Binding-site contacts:
Ligand atom N contacts residue NAD1 of chain 2.G at 3.0 Å (h-bond).
Ligand atom C9 contacts residue GLN100 of chain 2.A at 3.8 Å.
Ligand atom N1 contacts residue GLY96 of chain 2.A at 3.7 Å.
Ligand atom N3 contacts residue MET103 of chain 2.A at 3.5 Å (h-bond).
Ligand atom F contacts residue GLY104 of chain 2.A at 3.0 Å.
Ligand atom N1 contacts residue PHE97 of chain 2.A at 3.5 Å.
Ligand atom N5 contacts residue MET103 of chain 2.A at 3.7 Å.
Ligand atom C15 contacts residue TYR158 of chain 2.A at 3.4 Å (hydrophobic).
Ligand atom C16 contacts residue MET103 of chain 2.A at 3.8 Å (hydrophobic).
Ligand atom C9 contacts residue MET98 of chain 2.A at 3.8 Å (hydrophobic).
Ligand atom F1 contacts residue ALA198 of chain 2.A at 3.3 Å.
Ligand atom C8 contacts residue MET103 of chain 2.A at 3.6 Å (hydrophobic).
Ligand atom S1 contacts residue ALA198 of chain 2.A at 3.6 Å.
Ligand atom N3 contacts residue MET98 of chain 2.A at 2.8 Å (h-bond).
Ligand atom N2 contacts residue MET161 of chain 2.A at 3.6 Å.
Ligand atom N2 contacts residue PHE97 of chain 2.A at 3.5 Å.
Ligand atom C14 contacts residue MET103 of chain 2.A at 3.5 Å (hydrophobic).
Ligand atom C17 contacts residue ILE202 of chain 2.A at 3.5 Å (hydrophobic).
Ligand atom C13 contacts residue ILE202 of chain 2.A at 3.7 Å (hydrophobic).
Ligand atom C5 contacts residue GLY96 of chain 2.A at 3.7 Å.
Ligand atom C9 contacts residue MET103 of chain 2.A at 3.3 Å (hydrophobic).
Ligand atom F contacts residue LEU207 of chain 2.A at 3.6 Å.
Ligand atom C15 contacts residue MET103 of chain 2.A at 3.6 Å (hydrophobic).
Ligand atom F contacts residue ILE202 of chain 2.A at 3.3 Å.
Ligand atom C14 contacts residue MET199 of chain 2.A at 3.3 Å (hydrophobic).
Ligand atom C2 contacts residue NAD1 of chain 2.G at 3.5 Å.
Ligand atom N1 contacts residue MET161 of chain 2.A at 3.4 Å.
Ligand atom C7 contacts residue MET103 of chain 2.A at 3.6 Å (hydrophobic).
Ligand atom C8 contacts residue MET98 of chain 2.A at 3.6 Å (hydrophobic).
Ligand atom N2 contacts residue MET98 of chain 2.A at 3.0 Å (h-bond).
Ligand atom O contacts residue ALA198 of chain 2.A at 3.7 Å.
Ligand atom C contacts residue PHE149 of chain 2.A at 3.7 Å (hydrophobic).
Ligand atom C13 contacts residue MET103 of chain 2.A at 3.6 Å (hydrophobic).
Ligand atom C1 contacts residue NAD1 of chain 2.G at 3.5 Å.
Ligand atom F1 contacts residue MET199 of chain 2.A at 3.5 Å.
Ligand atom C7 contacts residue MET98 of chain 2.A at 3.7 Å (hydrophobic).
Ligand atom C contacts residue NAD1 of chain 2.G at 3.4 Å.
Ligand atom O contacts residue NAD1 of chain 2.G at 3.6 Å.
Ligand atom C5 contacts residue NAD1 of chain 2.G at 3.6 Å.
Ligand atom C10 contacts residue MET103 of chain 2.A at 3.4 Å (hydrophobic).

This protein binds this small molecule.
Small molecule (SMILES): Cc1csc([C@](C)(O)c2nnc(Nc3ccn(Cc4c(F)cccc4F)n3)s2)n1

Sequence of chain 2.A:
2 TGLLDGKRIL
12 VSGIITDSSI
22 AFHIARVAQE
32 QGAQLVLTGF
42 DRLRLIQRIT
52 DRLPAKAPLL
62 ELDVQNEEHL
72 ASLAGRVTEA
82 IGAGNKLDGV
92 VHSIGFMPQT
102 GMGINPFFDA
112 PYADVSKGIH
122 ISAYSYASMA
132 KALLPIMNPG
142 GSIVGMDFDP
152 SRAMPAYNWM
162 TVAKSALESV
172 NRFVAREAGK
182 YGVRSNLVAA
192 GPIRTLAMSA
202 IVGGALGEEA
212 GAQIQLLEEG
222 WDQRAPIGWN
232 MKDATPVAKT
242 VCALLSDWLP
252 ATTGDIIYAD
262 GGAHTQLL